Sequence of chain 1.A:
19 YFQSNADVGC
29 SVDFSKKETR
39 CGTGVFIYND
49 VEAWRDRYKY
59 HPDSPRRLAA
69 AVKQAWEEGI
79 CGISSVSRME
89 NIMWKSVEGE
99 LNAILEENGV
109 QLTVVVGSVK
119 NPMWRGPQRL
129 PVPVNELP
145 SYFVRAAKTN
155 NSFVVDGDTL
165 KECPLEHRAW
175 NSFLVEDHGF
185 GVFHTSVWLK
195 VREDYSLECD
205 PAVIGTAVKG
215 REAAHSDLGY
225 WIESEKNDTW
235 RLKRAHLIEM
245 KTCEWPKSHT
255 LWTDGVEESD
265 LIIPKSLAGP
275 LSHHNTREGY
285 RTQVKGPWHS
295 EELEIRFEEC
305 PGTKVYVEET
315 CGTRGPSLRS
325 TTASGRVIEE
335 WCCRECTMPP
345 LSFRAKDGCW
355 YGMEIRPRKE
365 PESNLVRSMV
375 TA

Binding-site contacts:
Ligand atom O5 contacts residue ASN154 of chain 1.A at 2.4 Å (h-bond).
Ligand atom C1 contacts residue ASN154 of chain 1.A at 1.4 Å.
Ligand atom C7 contacts residue ASN154 of chain 1.A at 3.2 Å.
Ligand atom C3 contacts residue ASN154 of chain 1.A at 3.8 Å.
Ligand atom C2 contacts residue ASN154 of chain 1.A at 2.4 Å.
Ligand atom O7 contacts residue ASN154 of chain 1.A at 4.1 Å.
Ligand atom C5 contacts residue ASN154 of chain 1.A at 3.7 Å.
Ligand atom N2 contacts residue ASN154 of chain 1.A at 2.8 Å (h-bond).
Ligand atom C8 contacts residue ASN154 of chain 1.A at 3.1 Å.
Ligand atom C4 contacts residue ASN154 of chain 1.A at 4.2 Å.

This protein binds this small molecule.
Small molecule (SMILES): CC(=O)N[C@@H]1[C@@H](O)[C@H](O)[C@@H](CO)O[C@H]1O